Sequence of chain 1.A:
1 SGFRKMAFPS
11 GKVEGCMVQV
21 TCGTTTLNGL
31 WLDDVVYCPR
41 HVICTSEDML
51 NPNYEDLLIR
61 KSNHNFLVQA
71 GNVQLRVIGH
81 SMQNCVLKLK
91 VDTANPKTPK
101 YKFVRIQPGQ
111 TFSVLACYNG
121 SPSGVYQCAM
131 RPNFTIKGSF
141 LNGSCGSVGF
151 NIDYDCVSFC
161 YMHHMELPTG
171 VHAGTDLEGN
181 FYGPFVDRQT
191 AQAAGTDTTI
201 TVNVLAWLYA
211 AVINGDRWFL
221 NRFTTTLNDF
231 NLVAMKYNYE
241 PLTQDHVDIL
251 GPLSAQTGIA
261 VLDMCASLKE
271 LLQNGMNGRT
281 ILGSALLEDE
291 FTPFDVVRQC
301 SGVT

The small molecule below binds the protein below.
Small molecule (SMILES): Nc1cncc2c1CCCN2C(=O)Cc1cccc(Cl)c1

Sequence of chain 2.A:
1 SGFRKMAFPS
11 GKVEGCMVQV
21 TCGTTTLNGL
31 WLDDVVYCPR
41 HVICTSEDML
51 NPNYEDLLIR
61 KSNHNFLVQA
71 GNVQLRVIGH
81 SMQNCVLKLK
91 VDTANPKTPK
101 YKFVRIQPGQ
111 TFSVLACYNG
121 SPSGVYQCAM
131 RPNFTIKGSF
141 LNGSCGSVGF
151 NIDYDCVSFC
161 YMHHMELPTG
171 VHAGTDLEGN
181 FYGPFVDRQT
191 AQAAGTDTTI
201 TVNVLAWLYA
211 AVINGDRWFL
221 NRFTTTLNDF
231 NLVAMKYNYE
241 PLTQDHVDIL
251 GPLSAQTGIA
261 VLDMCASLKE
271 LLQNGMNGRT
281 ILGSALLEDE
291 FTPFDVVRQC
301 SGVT

Binding-site contacts:
Ligand atom C2 contacts residue GLU166 of chain 2.A at 3.7 Å.
Ligand atom C1 contacts residue PHE140 of chain 2.A at 3.3 Å (hydrophobic).
Ligand atom CL contacts residue HIS41 of chain 2.A at 3.2 Å.
Ligand atom N1 contacts residue GLU166 of chain 2.A at 3.7 Å.
Ligand atom C11 contacts residue GLN189 of chain 2.A at 3.3 Å.
Ligand atom C5 contacts residue ASN142 of chain 2.A at 3.5 Å.
Ligand atom N1 contacts residue HIS163 of chain 2.A at 2.8 Å (h-bond).
Ligand atom N1 contacts residue SER144 of chain 2.A at 3.7 Å.
Ligand atom C contacts residue LEU141 of chain 2.A at 3.7 Å (hydrophobic).
Ligand atom N contacts residue GLU166 of chain 2.A at 3.3 Å (salt-bridge).
Ligand atom C14 contacts residue MET165 of chain 2.A at 3.6 Å (hydrophobic).
Ligand atom O contacts residue MET165 of chain 2.A at 3.4 Å.
Ligand atom O contacts residue GLU166 of chain 2.A at 3.0 Å (salt-bridge).
Ligand atom C12 contacts residue ARG188 of chain 2.A at 3.7 Å.
Ligand atom N contacts residue PHE140 of chain 2.A at 3.1 Å (h-bond).
Ligand atom C13 contacts residue ARG188 of chain 2.A at 3.7 Å.
Ligand atom C2 contacts residue CYS145 of chain 2.A at 3.9 Å (hydrophobic).
Ligand atom C contacts residue PHE140 of chain 2.A at 3.6 Å (hydrophobic).
Ligand atom C1 contacts residue LEU141 of chain 2.A at 3.8 Å (hydrophobic).
Ligand atom C13 contacts residue MET165 of chain 2.A at 3.5 Å (hydrophobic).
Ligand atom C14 contacts residue MET49 of chain 2.A at 3.5 Å (hydrophobic).
Ligand atom C1 contacts residue GLU166 of chain 2.A at 3.6 Å.
Ligand atom C2 contacts residue HIS163 of chain 2.A at 3.4 Å.
Ligand atom C15 contacts residue HIS41 of chain 2.A at 3.8 Å.
Ligand atom O contacts residue HIS164 of chain 2.A at 3.9 Å.
Ligand atom N contacts residue LEU141 of chain 2.A at 3.5 Å.
Ligand atom N contacts residue SER1 of chain 1.A at 3.9 Å.
Ligand atom N contacts residue ASN142 of chain 2.A at 3.6 Å.
Ligand atom C13 contacts residue ASP187 of chain 2.A at 3.9 Å.
Ligand atom C1 contacts residue SER144 of chain 2.A at 3.9 Å.
Ligand atom C12 contacts residue MET49 of chain 2.A at 3.6 Å (hydrophobic).
Ligand atom C contacts residue GLU166 of chain 2.A at 3.7 Å.
Ligand atom CL contacts residue HIS164 of chain 2.A at 3.6 Å.
Ligand atom C13 contacts residue MET49 of chain 2.A at 3.3 Å (hydrophobic).
Ligand atom C12 contacts residue GLN189 of chain 2.A at 3.6 Å.
Ligand atom C14 contacts residue HIS164 of chain 2.A at 3.8 Å.
Ligand atom C15 contacts residue HIS164 of chain 2.A at 3.3 Å.
Ligand atom C1 contacts residue HIS163 of chain 2.A at 3.8 Å.
Ligand atom CL contacts residue ASP187 of chain 2.A at 3.2 Å.
Ligand atom C4 contacts residue ASN142 of chain 2.A at 3.4 Å.